Sequence of chain 2.C:
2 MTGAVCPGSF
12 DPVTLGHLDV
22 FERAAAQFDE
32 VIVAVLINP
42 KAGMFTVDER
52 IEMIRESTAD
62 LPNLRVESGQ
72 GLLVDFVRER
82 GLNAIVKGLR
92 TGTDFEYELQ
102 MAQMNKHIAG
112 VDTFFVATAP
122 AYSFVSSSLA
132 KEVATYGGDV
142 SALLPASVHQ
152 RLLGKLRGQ

This small molecule binds to this protein.
Small molecule (SMILES): Cc1ccc2oc(=O)cc(O)c2c1

Binding-site contacts:
Ligand atom C05 contacts residue PRO8 of chain 2.C at 4.0 Å (hydrophobic).
Ligand atom C06 contacts residue LEU74 of chain 2.C at 4.1 Å (hydrophobic).
Ligand atom C04 contacts residue GLY9 of chain 2.C at 4.2 Å.
Ligand atom C08 contacts residue LEU74 of chain 2.C at 4.3 Å (hydrophobic).
Ligand atom C01 contacts residue LEU74 of chain 2.C at 4.0 Å (hydrophobic).
Ligand atom C02 contacts residue GLY72 of chain 2.C at 4.0 Å.
Ligand atom C05 contacts residue LEU74 of chain 2.C at 4.4 Å (hydrophobic).
Ligand atom C01 contacts residue GLN71 of chain 2.C at 3.7 Å.
Ligand atom C11 contacts residue PRO8 of chain 2.C at 4.0 Å (hydrophobic).
Ligand atom C02 contacts residue LEU37 of chain 2.C at 4.0 Å (hydrophobic).
Ligand atom C03 contacts residue LEU74 of chain 2.C at 4.2 Å (hydrophobic).
Ligand atom C01 contacts residue GLY70 of chain 2.C at 3.8 Å.
Ligand atom O13 contacts residue GLY9 of chain 2.C at 3.2 Å (h-bond).
Ligand atom C04 contacts residue VAL36 of chain 2.C at 4.2 Å (hydrophobic).
Ligand atom C01 contacts residue PHE77 of chain 2.C at 4.0 Å (hydrophobic).
Ligand atom C04 contacts residue ALA35 of chain 2.C at 3.5 Å (hydrophobic).
Ligand atom C02 contacts residue LEU74 of chain 2.C at 4.1 Å (hydrophobic).
Ligand atom C04 contacts residue LEU37 of chain 2.C at 3.7 Å (hydrophobic).
Ligand atom O13 contacts residue PRO8 of chain 2.C at 3.5 Å.
Ligand atom C07 contacts residue GLY72 of chain 2.C at 3.6 Å.
Ligand atom O13 contacts residue ALA35 of chain 2.C at 4.3 Å.
Ligand atom C03 contacts residue ALA35 of chain 2.C at 3.9 Å (hydrophobic).
Ligand atom O12 contacts residue GLY9 of chain 2.C at 3.3 Å.
Ligand atom C06 contacts residue LEU37 of chain 2.C at 3.8 Å (hydrophobic).
Ligand atom C04 contacts residue PRO8 of chain 2.C at 4.2 Å (hydrophobic).
Ligand atom O09 contacts residue LEU74 of chain 2.C at 4.1 Å.
Ligand atom C11 contacts residue GLY9 of chain 2.C at 3.8 Å.
Ligand atom C07 contacts residue LEU37 of chain 2.C at 3.8 Å (hydrophobic).
Ligand atom O12 contacts residue SER10 of chain 2.C at 4.3 Å.
Ligand atom O13 contacts residue LEU37 of chain 2.C at 3.8 Å.
Ligand atom C02 contacts residue GLY70 of chain 2.C at 4.3 Å.
Ligand atom C03 contacts residue GLY70 of chain 2.C at 4.2 Å.
Ligand atom O12 contacts residue PRO8 of chain 2.C at 4.0 Å.
Ligand atom C07 contacts residue LEU74 of chain 2.C at 3.8 Å (hydrophobic).
Ligand atom C01 contacts residue LEU73 of chain 2.C at 3.9 Å (hydrophobic).
Ligand atom C01 contacts residue GLY72 of chain 2.C at 3.4 Å.
Ligand atom C05 contacts residue LEU37 of chain 2.C at 3.7 Å (hydrophobic).
Ligand atom C04 contacts residue LEU74 of chain 2.C at 4.3 Å (hydrophobic).
Ligand atom C03 contacts residue LEU37 of chain 2.C at 4.1 Å (hydrophobic).
Ligand atom C05 contacts residue GLY9 of chain 2.C at 4.2 Å.